Binding-site contacts:
Ligand atom O4 contacts residue GLY55 of chain 1.T at 4.5 Å.
Ligand atom O7 contacts residue ASN107 of chain 1.R at 2.9 Å (h-bond).
Ligand atom C8 contacts residue THR94 of chain 1.S at 4.3 Å.
Ligand atom O6 contacts residue ASN107 of chain 1.R at 4.3 Å.
Ligand atom C8 contacts residue PHE114 of chain 1.T at 4.3 Å (hydrophobic).
Ligand atom O3 contacts residue THR94 of chain 1.S at 4.2 Å.
Ligand atom C5 contacts residue ASN107 of chain 1.R at 3.9 Å.
Ligand atom C8 contacts residue ASP89 of chain 1.S at 3.4 Å.
Ligand atom O5 contacts residue ASN107 of chain 1.R at 2.6 Å (h-bond).
Ligand atom C4 contacts residue TYR50 of chain 1.T at 4.4 Å (hydrophobic).
Ligand atom O6 contacts residue THR109 of chain 1.R at 1.9 Å.
Ligand atom C1 contacts residue ASN107 of chain 1.R at 1.6 Å.
Ligand atom O5 contacts residue THR109 of chain 1.R at 3.8 Å.
Ligand atom O7 contacts residue ASN58 of chain 1.T at 3.5 Å (h-bond).
Ligand atom C8 contacts residue ASN107 of chain 1.R at 4.2 Å.
Ligand atom C7 contacts residue ASN107 of chain 1.R at 3.0 Å.
Ligand atom O7 contacts residue ASP89 of chain 1.S at 4.2 Å.
Ligand atom C5 contacts residue THR109 of chain 1.R at 3.7 Å.
Ligand atom C3 contacts residue THR94 of chain 1.S at 3.8 Å.
Ligand atom C6 contacts residue THR115 of chain 1.T at 3.3 Å.
Ligand atom N2 contacts residue ASN107 of chain 1.R at 2.8 Å (h-bond).
Ligand atom O6 contacts residue ILE108 of chain 1.R at 3.4 Å (h-bond).
Ligand atom C2 contacts residue ASN107 of chain 1.R at 2.5 Å.
Ligand atom O6 contacts residue THR115 of chain 1.T at 2.6 Å (h-bond).
Ligand atom N2 contacts residue THR94 of chain 1.S at 3.4 Å (h-bond).
Ligand atom C7 contacts residue ASP89 of chain 1.S at 4.2 Å.
Ligand atom O7 contacts residue PHE114 of chain 1.T at 3.4 Å.
Ligand atom C8 contacts residue TRP88 of chain 1.S at 4.0 Å (hydrophobic).
Ligand atom C3 contacts residue ASN107 of chain 1.R at 3.9 Å.
Ligand atom C2 contacts residue THR94 of chain 1.S at 4.1 Å.
Ligand atom O6 contacts residue ARG102 of chain 1.T at 4.4 Å.
Ligand atom O2 contacts residue ASP56 of chain 1.T at 3.9 Å.
Ligand atom C6 contacts residue THR109 of chain 1.R at 2.5 Å.
Ligand atom C7 contacts residue THR94 of chain 1.S at 4.3 Å.
Ligand atom C4 contacts residue ASN107 of chain 1.R at 4.4 Å.
Ligand atom C7 contacts residue PHE114 of chain 1.T at 4.2 Å (hydrophobic).
Ligand atom C8 contacts residue ARG92 of chain 1.S at 4.1 Å.
Ligand atom C7 contacts residue ASN58 of chain 1.T at 4.2 Å.

Sequence of chain 1.S:
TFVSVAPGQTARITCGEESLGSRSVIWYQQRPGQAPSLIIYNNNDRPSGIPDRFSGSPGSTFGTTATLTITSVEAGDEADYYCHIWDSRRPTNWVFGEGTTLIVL

Sequence of chain 1.T:
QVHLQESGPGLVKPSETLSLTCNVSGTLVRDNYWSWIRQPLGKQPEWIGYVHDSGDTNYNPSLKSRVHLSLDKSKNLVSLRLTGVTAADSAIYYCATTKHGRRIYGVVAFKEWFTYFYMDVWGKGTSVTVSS

The small molecule below binds the protein below.
Small molecule (SMILES): CC(=O)N[C@H]1[C@H](O[C@H]2[C@H](O)[C@@H](NC(C)=O)CO[C@@H]2CO)O[C@H](CO)[C@@H](O[C@@H]2O[C@H](CO)[C@@H](O)[C@H](O[C@H]3O[C@H](CO)[C@@H](O)[C@H](O)[C@@H]3O)[C@@H]2O)[C@@H]1O

Sequence of chain 1.R:
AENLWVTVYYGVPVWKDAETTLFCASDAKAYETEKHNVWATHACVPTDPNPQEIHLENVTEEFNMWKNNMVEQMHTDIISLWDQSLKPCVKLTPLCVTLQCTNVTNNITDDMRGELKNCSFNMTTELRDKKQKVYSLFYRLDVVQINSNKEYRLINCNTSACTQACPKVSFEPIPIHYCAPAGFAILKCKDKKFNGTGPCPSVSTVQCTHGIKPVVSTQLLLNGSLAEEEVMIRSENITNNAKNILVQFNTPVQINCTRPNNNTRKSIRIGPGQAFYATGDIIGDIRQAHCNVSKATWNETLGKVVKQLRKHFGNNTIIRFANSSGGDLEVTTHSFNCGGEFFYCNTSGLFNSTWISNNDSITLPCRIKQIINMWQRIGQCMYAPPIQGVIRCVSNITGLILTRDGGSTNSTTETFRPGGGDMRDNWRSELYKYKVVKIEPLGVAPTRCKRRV